A small-molecule ligand and the protein it binds are described below.
Small molecule (SMILES): CC(=O)N[C@H]1[C@H](O[C@H]2[C@H](O)[C@@H](NC(C)=O)CO[C@@H]2CO)O[C@H](CO)[C@@H](O[C@@H]2O[C@H](CO)[C@@H](O)[C@H](O[C@H]3O[C@H](CO)[C@@H](O)[C@H](O)[C@@H]3O)[C@@H]2O)[C@@H]1O

Sequence of chain 1.B:
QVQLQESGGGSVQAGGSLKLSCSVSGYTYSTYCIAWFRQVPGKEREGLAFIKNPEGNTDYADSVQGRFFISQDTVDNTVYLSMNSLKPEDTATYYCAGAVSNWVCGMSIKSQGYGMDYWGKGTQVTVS

Sequence of chain 1.E:
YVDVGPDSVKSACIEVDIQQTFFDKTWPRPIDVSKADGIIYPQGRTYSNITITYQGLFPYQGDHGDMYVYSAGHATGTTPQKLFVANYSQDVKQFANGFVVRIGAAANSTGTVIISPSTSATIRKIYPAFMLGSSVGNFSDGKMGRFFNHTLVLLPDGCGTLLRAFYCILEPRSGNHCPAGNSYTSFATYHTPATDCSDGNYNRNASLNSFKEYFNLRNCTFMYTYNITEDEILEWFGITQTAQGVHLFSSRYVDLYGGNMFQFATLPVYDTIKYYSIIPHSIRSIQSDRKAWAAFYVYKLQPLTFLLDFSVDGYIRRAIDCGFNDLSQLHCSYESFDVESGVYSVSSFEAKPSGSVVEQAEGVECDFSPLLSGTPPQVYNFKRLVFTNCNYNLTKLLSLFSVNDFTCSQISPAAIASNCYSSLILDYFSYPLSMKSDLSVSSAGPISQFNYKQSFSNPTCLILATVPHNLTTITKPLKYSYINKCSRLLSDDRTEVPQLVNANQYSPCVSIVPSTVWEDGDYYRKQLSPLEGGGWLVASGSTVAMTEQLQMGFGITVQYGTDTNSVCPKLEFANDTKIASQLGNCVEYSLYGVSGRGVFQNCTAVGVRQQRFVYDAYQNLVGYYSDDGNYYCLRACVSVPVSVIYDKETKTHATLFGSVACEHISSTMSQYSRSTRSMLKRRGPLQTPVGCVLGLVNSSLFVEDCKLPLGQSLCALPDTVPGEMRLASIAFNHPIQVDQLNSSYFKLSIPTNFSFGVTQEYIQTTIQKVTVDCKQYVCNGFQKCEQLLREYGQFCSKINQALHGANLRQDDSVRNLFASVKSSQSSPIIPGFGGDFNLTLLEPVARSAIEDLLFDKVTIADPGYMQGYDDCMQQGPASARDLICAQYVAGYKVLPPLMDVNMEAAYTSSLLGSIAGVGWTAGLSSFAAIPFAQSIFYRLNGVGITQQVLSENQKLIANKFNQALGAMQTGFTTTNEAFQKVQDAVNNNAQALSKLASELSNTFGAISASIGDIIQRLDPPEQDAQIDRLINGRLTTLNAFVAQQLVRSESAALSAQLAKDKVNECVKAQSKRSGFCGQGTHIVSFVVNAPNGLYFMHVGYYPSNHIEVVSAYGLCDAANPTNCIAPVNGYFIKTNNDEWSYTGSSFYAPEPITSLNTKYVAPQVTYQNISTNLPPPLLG

Sequence of chain 1.A:
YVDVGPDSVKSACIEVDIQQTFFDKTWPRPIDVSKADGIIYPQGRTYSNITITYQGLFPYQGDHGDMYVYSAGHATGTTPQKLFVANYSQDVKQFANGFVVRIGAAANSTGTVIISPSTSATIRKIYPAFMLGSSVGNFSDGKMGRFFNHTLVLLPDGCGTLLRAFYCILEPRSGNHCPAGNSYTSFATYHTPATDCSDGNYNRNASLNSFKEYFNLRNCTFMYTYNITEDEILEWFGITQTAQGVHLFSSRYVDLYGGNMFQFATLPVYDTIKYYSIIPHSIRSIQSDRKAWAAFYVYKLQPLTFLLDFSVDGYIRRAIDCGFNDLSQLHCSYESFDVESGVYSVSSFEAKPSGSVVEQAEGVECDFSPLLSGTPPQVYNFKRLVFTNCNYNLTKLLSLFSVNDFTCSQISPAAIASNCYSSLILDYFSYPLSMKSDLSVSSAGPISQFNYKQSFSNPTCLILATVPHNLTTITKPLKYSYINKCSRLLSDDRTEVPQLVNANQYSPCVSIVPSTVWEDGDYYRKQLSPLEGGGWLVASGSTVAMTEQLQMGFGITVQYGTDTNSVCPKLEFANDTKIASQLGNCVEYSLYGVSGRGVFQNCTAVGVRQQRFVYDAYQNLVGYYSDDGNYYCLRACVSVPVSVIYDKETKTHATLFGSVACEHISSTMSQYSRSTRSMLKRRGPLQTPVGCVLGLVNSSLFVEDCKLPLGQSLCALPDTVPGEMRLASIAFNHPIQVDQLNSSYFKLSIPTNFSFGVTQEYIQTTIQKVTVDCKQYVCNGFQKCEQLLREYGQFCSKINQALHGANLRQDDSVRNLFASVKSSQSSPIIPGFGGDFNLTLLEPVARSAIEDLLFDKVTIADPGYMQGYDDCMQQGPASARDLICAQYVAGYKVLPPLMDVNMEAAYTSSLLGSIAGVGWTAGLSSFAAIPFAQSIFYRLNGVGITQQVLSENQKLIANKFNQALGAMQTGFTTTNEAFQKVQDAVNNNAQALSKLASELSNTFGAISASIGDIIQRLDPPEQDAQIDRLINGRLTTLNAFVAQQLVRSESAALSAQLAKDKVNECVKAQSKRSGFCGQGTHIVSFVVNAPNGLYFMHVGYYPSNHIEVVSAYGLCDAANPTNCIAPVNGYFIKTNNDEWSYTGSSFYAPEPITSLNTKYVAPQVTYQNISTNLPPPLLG

Binding-site contacts:
Ligand atom O2 contacts residue ASP117 of chain 1.B at 2.6 Å (salt-bridge).
Ligand atom C3 contacts residue ASN410 of chain 1.A at 3.8 Å.
Ligand atom O6 contacts residue ARG511 of chain 1.E at 2.6 Å (salt-bridge).
Ligand atom C6 contacts residue ASP117 of chain 1.B at 4.1 Å.
Ligand atom N2 contacts residue ASN410 of chain 1.A at 2.9 Å (h-bond).
Ligand atom O3 contacts residue ASP117 of chain 1.B at 3.9 Å.
Ligand atom C4 contacts residue ARG511 of chain 1.E at 2.2 Å.
Ligand atom O3 contacts residue TRP119 of chain 1.B at 3.4 Å.
Ligand atom C6 contacts residue ARG511 of chain 1.E at 1.3 Å.
Ligand atom C5 contacts residue THR412 of chain 1.A at 3.3 Å.
Ligand atom O7 contacts residue TYR29 of chain 1.B at 3.1 Å (h-bond).
Ligand atom C2 contacts residue ASN410 of chain 1.A at 2.5 Å.
Ligand atom C5 contacts residue ASN410 of chain 1.A at 3.6 Å.
Ligand atom C3 contacts residue ARG511 of chain 1.E at 3.3 Å.
Ligand atom O5 contacts residue ARG511 of chain 1.E at 1.6 Å (salt-bridge).
Ligand atom O4 contacts residue TYR118 of chain 1.B at 4.0 Å.
Ligand atom C6 contacts residue TYR118 of chain 1.B at 3.4 Å (hydrophobic).
Ligand atom O4 contacts residue ARG511 of chain 1.E at 3.2 Å (salt-bridge).
Ligand atom O5 contacts residue THR412 of chain 1.A at 3.1 Å (h-bond).
Ligand atom C1 contacts residue ASN410 of chain 1.A at 1.4 Å.
Ligand atom O7 contacts residue ARG511 of chain 1.E at 3.8 Å.
Ligand atom O6 contacts residue ASP117 of chain 1.B at 3.5 Å.
Ligand atom O6 contacts residue TYR118 of chain 1.B at 2.9 Å.
Ligand atom O5 contacts residue ASN410 of chain 1.A at 2.3 Å (h-bond).
Ligand atom O6 contacts residue LYS413 of chain 1.A at 3.5 Å.
Ligand atom C2 contacts residue ARG511 of chain 1.E at 3.3 Å.
Ligand atom C6 contacts residue LYS413 of chain 1.A at 3.5 Å.
Ligand atom O4 contacts residue TRP119 of chain 1.B at 3.8 Å.
Ligand atom O5 contacts residue LYS413 of chain 1.A at 3.5 Å (salt-bridge).
Ligand atom C1 contacts residue THR412 of chain 1.A at 3.4 Å.
Ligand atom C7 contacts residue ASN410 of chain 1.A at 3.6 Å.
Ligand atom C5 contacts residue ARG511 of chain 1.E at 1.4 Å.
Ligand atom C1 contacts residue ARG511 of chain 1.E at 4.0 Å.
Ligand atom O3 contacts residue VAL100 of chain 1.B at 3.7 Å.
Ligand atom C8 contacts residue LYS587 of chain 1.A at 3.9 Å.
Ligand atom O7 contacts residue ASN410 of chain 1.A at 3.9 Å.
Ligand atom C2 contacts residue ASP117 of chain 1.B at 3.9 Å.
Ligand atom O7 contacts residue VAL100 of chain 1.B at 3.7 Å.
Ligand atom C1 contacts residue ARG511 of chain 1.E at 2.9 Å.
Ligand atom C6 contacts residue THR412 of chain 1.A at 3.6 Å.